Binding-site contacts:
Ligand atom N contacts residue PHE100 of chain 2.X at 3.7 Å.
Ligand atom F2 contacts residue LEU66 of chain 2.X at 3.6 Å.
Ligand atom CZ contacts residue LEU132 of chain 2.Y at 3.6 Å (hydrophobic).
Ligand atom C contacts residue PHE78 of chain 2.Y at 3.7 Å (hydrophobic).
Ligand atom F2 contacts residue LEU110 of chain 2.Y at 3.7 Å.
Ligand atom CD contacts residue TYR80 of chain 2.Y at 3.6 Å (hydrophobic).
Ligand atom CD1 contacts residue PHE100 of chain 2.X at 3.7 Å (hydrophobic).
Ligand atom F1 contacts residue ASP96 of chain 2.X at 3.4 Å.
Ligand atom O contacts residue TYR80 of chain 2.Y at 2.5 Å (h-bond).
Ligand atom CB contacts residue PHE78 of chain 2.Y at 3.4 Å (hydrophobic).
Ligand atom C contacts residue TYR80 of chain 2.Y at 3.6 Å (hydrophobic).
Ligand atom CZ contacts residue THR97 of chain 2.X at 3.3 Å.
Ligand atom O contacts residue PHE100 of chain 2.X at 3.6 Å.
Ligand atom N contacts residue OCA1 of chain 2.CC at 2.5 Å (h-bond).
Ligand atom CA contacts residue PHE100 of chain 2.X at 3.7 Å (hydrophobic).
Ligand atom C contacts residue PHE100 of chain 2.X at 3.8 Å (hydrophobic).
Ligand atom CE1 contacts residue LEU132 of chain 2.Y at 3.6 Å (hydrophobic).
Ligand atom F1 contacts residue PHE100 of chain 2.X at 3.2 Å.
Ligand atom F2 contacts residue TYR80 of chain 2.Y at 3.5 Å.
Ligand atom C contacts residue OCA1 of chain 2.CC at 3.1 Å.
Ligand atom CD2 contacts residue TYR80 of chain 2.Y at 3.5 Å (hydrophobic).
Ligand atom CB contacts residue PHE130 of chain 2.Y at 3.6 Å (hydrophobic).
Ligand atom CE contacts residue LEU209 of chain 2.Y at 3.7 Å (hydrophobic).
Ligand atom CB contacts residue LEU209 of chain 2.Y at 3.6 Å (hydrophobic).
Ligand atom N contacts residue OCA1 of chain 2.CC at 1.5 Å.
Ligand atom CA contacts residue TYR80 of chain 2.Y at 3.8 Å (hydrophobic).
Ligand atom F1 contacts residue THR97 of chain 2.X at 3.1 Å.
Ligand atom CD contacts residue PHE130 of chain 2.Y at 3.6 Å (hydrophobic).
Ligand atom CD1 contacts residue LEU132 of chain 2.Y at 3.7 Å (hydrophobic).
Ligand atom CB contacts residue LEU108 of chain 2.Y at 3.6 Å (hydrophobic).
Ligand atom CD contacts residue ILE46 of chain 2.Y at 3.7 Å (hydrophobic).
Ligand atom CG2 contacts residue OCA1 of chain 2.CC at 3.2 Å.
Ligand atom F2 contacts residue VAL62 of chain 2.X at 3.8 Å.
Ligand atom CA contacts residue OCA1 of chain 2.CC at 2.5 Å.
Ligand atom CA contacts residue PHE78 of chain 2.Y at 3.6 Å (hydrophobic).
Ligand atom CB contacts residue TYR80 of chain 2.Y at 3.8 Å (hydrophobic).
Ligand atom CE contacts residue GLU44 of chain 2.Y at 3.2 Å.
Ligand atom CA contacts residue OCA1 of chain 2.CC at 3.8 Å.
Ligand atom F1 contacts residue LEU132 of chain 2.Y at 3.5 Å.
Ligand atom N contacts residue TYR80 of chain 2.Y at 2.8 Å (h-bond).

Sequence of chain 2.Y:
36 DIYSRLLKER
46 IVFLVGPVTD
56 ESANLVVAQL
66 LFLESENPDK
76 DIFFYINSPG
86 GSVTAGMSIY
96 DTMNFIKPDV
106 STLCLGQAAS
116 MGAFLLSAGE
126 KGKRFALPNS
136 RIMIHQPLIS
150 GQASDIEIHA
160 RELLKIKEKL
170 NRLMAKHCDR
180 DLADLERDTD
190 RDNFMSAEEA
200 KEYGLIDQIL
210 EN

This small molecule binds to this protein.
Small molecule (SMILES): C[C@@H]1C[C@H]2C(=O)O[C@@H](C)[C@H](NC(=O)[C@@H](N)Cc3cc(F)cc(F)c3)C(=O)N3CCC[C@H]3C(=O)N3CCCC[C@H]3C(=O)N[C@@H](C)C(=O)N2C1

Sequence of chain 2.X:
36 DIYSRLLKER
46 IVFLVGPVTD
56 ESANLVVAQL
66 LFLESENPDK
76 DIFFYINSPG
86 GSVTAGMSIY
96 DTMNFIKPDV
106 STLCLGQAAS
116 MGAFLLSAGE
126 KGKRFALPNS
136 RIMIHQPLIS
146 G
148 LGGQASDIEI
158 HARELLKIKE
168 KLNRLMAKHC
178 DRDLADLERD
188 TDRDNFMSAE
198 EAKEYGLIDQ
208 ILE